Sequence of chain 3.A:
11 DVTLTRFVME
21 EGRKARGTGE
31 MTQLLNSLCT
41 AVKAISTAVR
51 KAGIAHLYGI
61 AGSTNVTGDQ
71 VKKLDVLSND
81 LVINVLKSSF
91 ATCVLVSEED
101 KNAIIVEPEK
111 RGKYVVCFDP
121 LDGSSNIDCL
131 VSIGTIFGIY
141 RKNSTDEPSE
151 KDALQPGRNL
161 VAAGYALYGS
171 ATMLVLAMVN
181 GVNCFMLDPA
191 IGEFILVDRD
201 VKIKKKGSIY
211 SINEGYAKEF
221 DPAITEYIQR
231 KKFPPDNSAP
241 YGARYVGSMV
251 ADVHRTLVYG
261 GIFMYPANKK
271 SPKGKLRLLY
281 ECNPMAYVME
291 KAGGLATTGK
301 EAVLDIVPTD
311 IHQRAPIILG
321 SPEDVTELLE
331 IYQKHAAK

Binding-site contacts:
Ligand atom O6 contacts residue LYS275 of chain 4.A at 3.0 Å (salt-bridge).
Ligand atom C6 contacts residue GLY247 of chain 4.A at 3.5 Å.
Ligand atom O3P contacts residue ASN213 of chain 4.A at 2.8 Å (h-bond).
Ligand atom O1 contacts residue ARG277 of chain 4.A at 3.6 Å.
Ligand atom P contacts residue TYR265 of chain 4.A at 3.7 Å.
Ligand atom C4 contacts residue GLY247 of chain 4.A at 3.3 Å.
Ligand atom P contacts residue TYR245 of chain 4.A at 3.9 Å.
Ligand atom O1P contacts residue TYR216 of chain 4.A at 2.6 Å (h-bond).
Ligand atom C1 contacts residue ARG277 of chain 4.A at 3.7 Å.
Ligand atom O2 contacts residue SER124 of chain 4.A at 3.9 Å.
Ligand atom P contacts residue ASN213 of chain 4.A at 3.6 Å.
Ligand atom O1 contacts residue PO41 of chain 4.C at 2.5 Å (h-bond).
Ligand atom O3 contacts residue GLY123 of chain 4.A at 3.6 Å (h-bond).
Ligand atom O3P contacts residue ARG244 of chain 3.A at 3.5 Å (salt-bridge).
Ligand atom C6 contacts residue LYS275 of chain 4.A at 3.9 Å.
Ligand atom O1 contacts residue LYS275 of chain 4.A at 3.2 Å.
Ligand atom O3 contacts residue ASP122 of chain 4.A at 2.7 Å (salt-bridge).
Ligand atom C1 contacts residue PO41 of chain 4.C at 3.1 Å.
Ligand atom O1P contacts residue TYR265 of chain 4.A at 2.5 Å (h-bond).
Ligand atom O3 contacts residue SER248 of chain 4.A at 3.8 Å.
Ligand atom O2P contacts residue ARG244 of chain 3.A at 2.7 Å (salt-bridge).
Ligand atom C5 contacts residue GLY247 of chain 4.A at 3.9 Å.
Ligand atom O2P contacts residue ASN213 of chain 4.A at 3.8 Å.
Ligand atom C3 contacts residue ASP122 of chain 4.A at 3.6 Å.
Ligand atom C4 contacts residue MET249 of chain 4.A at 3.5 Å (hydrophobic).
Ligand atom C3 contacts residue MET249 of chain 4.A at 3.6 Å (hydrophobic).
Ligand atom P contacts residue ARG244 of chain 3.A at 3.8 Å.
Ligand atom C5 contacts residue LYS275 of chain 4.A at 3.8 Å.
Ligand atom O3P contacts residue TYR245 of chain 4.A at 2.6 Å (h-bond).
Ligand atom P contacts residue TYR216 of chain 4.A at 3.8 Å.
Ligand atom O4 contacts residue MET249 of chain 4.A at 3.2 Å (h-bond).
Ligand atom O3P contacts residue TYR265 of chain 4.A at 3.8 Å.
Ligand atom O6 contacts residue TYR265 of chain 4.A at 3.5 Å.
Ligand atom C2 contacts residue PO41 of chain 4.C at 3.5 Å.
Ligand atom C6 contacts residue TYR245 of chain 4.A at 3.5 Å (hydrophobic).
Ligand atom C1 contacts residue GLU281 of chain 4.A at 3.5 Å.
Ligand atom O2 contacts residue PO41 of chain 4.C at 2.6 Å (h-bond).
Ligand atom O5 contacts residue LYS275 of chain 4.A at 2.9 Å (salt-bridge).
Ligand atom O3 contacts residue MET249 of chain 4.A at 2.9 Å (h-bond).
Ligand atom O2 contacts residue GLY123 of chain 4.A at 3.7 Å.

This protein binds this small molecule.
Small molecule (SMILES): O=P(O)(O)OC[C@H]1O[C@](O)(CO)[C@@H](O)[C@@H]1O

Sequence of chain 4.A:
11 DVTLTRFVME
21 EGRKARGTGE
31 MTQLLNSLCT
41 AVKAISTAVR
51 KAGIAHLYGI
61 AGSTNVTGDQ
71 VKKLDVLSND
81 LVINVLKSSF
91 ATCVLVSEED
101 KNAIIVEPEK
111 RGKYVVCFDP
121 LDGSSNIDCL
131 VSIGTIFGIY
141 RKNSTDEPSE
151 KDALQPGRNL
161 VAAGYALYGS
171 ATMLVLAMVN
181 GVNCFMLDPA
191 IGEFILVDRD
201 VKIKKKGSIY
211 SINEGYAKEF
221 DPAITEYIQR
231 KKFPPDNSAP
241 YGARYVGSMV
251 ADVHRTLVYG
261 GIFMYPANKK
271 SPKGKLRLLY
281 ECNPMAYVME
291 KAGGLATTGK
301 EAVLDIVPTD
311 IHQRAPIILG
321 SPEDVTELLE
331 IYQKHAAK